Binding-site contacts:
Ligand atom C5 contacts residue LEU106 of chain 32.A at 3.8 Å (hydrophobic).
Ligand atom C3B contacts residue VAL188 of chain 32.A at 3.5 Å (hydrophobic).
Ligand atom C5C contacts residue VAL191 of chain 32.A at 3.7 Å (hydrophobic).
Ligand atom CM1 contacts residue LEU14 of chain 33.C at 3.3 Å (hydrophobic).
Ligand atom O1B contacts residue TYR128 of chain 32.A at 3.4 Å (h-bond).
Ligand atom C4B contacts residue PHE186 of chain 32.A at 3.9 Å (hydrophobic).
Ligand atom O1A contacts residue PHE186 of chain 32.A at 3.2 Å.
Ligand atom C5B contacts residue PHE186 of chain 32.A at 3.9 Å (hydrophobic).
Ligand atom CM1 contacts residue VAL176 of chain 32.A at 3.4 Å (hydrophobic).
Ligand atom C4C contacts residue VAL191 of chain 32.A at 3.3 Å (hydrophobic).
Ligand atom C1B contacts residue TYR128 of chain 32.A at 3.7 Å (hydrophobic).
Ligand atom C4 contacts residue TYR197 of chain 32.A at 3.9 Å (hydrophobic).
Ligand atom C2B contacts residue VAL188 of chain 32.A at 3.3 Å (hydrophobic).
Ligand atom C5B contacts residue MET224 of chain 32.A at 3.2 Å (hydrophobic).
Ligand atom C4 contacts residue LEU106 of chain 32.A at 3.6 Å (hydrophobic).
Ligand atom C1B contacts residue VAL188 of chain 32.A at 3.7 Å (hydrophobic).
Ligand atom C2A contacts residue TYR152 of chain 32.A at 3.8 Å (hydrophobic).
Ligand atom C4 contacts residue PHE124 of chain 32.A at 3.9 Å (hydrophobic).
Ligand atom C1B contacts residue ILE104 of chain 32.A at 4.0 Å (hydrophobic).
Ligand atom CM1 contacts residue PRO174 of chain 32.A at 3.8 Å (hydrophobic).
Ligand atom C2C contacts residue TYR197 of chain 32.A at 3.8 Å (hydrophobic).
Ligand atom C1C contacts residue LEU106 of chain 32.A at 3.6 Å (hydrophobic).
Ligand atom N3A contacts residue PRO174 of chain 32.A at 3.9 Å.
Ligand atom C5A contacts residue PHE186 of chain 32.A at 3.7 Å (hydrophobic).
Ligand atom C4C contacts residue TYR197 of chain 32.A at 4.0 Å (hydrophobic).
Ligand atom C5A contacts residue VAL176 of chain 32.A at 3.8 Å (hydrophobic).
Ligand atom C4A contacts residue PRO174 of chain 32.A at 3.4 Å (hydrophobic).
Ligand atom C6B contacts residue MET224 of chain 32.A at 3.6 Å (hydrophobic).
Ligand atom C2A contacts residue PHE186 of chain 32.A at 3.6 Å (hydrophobic).
Ligand atom C3B contacts residue TYR152 of chain 32.A at 3.6 Å (hydrophobic).
Ligand atom C6B contacts residue ILE104 of chain 32.A at 3.6 Å (hydrophobic).
Ligand atom C6B contacts residue TYR128 of chain 32.A at 3.4 Å (hydrophobic).
Ligand atom CM1 contacts residue SER175 of chain 32.A at 3.9 Å.
Ligand atom C3C contacts residue TYR128 of chain 32.A at 3.3 Å (hydrophobic).
Ligand atom N2 contacts residue ASN219 of chain 32.A at 3.0 Å (h-bond).
Ligand atom O1 contacts residue ASN219 of chain 32.A at 3.9 Å.
Ligand atom C4B contacts residue TYR152 of chain 32.A at 4.0 Å (hydrophobic).
Ligand atom N3A contacts residue ALA24 of chain 32.C at 3.9 Å.
Ligand atom C3 contacts residue ASN219 of chain 32.A at 3.9 Å.
Ligand atom N3A contacts residue TYR152 of chain 32.A at 3.6 Å.

The protein below binds the small molecule below.
Small molecule (SMILES): Cc1cc(CCCCCOc2ccc(C3=N[C@@H](C)CO3)cc2)on1

Sequence of chain 32.C:
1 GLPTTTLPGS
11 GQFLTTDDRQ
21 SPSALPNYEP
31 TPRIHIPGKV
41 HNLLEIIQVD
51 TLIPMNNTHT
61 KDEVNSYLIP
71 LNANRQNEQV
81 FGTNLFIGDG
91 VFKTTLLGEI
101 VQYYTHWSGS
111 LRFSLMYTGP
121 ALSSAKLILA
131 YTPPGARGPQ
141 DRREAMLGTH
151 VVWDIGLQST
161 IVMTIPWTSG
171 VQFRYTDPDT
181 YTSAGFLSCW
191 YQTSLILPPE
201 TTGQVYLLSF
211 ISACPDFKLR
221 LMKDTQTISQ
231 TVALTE

Sequence of chain 33.C:
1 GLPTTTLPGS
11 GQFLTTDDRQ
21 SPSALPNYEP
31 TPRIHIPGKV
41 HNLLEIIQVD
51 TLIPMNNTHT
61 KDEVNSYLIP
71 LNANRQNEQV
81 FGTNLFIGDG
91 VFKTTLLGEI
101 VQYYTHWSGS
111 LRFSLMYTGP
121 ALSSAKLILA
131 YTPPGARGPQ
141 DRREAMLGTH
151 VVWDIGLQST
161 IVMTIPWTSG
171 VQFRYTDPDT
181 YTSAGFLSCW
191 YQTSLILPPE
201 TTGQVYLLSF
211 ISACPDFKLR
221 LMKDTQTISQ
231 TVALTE

Sequence of chain 32.A:
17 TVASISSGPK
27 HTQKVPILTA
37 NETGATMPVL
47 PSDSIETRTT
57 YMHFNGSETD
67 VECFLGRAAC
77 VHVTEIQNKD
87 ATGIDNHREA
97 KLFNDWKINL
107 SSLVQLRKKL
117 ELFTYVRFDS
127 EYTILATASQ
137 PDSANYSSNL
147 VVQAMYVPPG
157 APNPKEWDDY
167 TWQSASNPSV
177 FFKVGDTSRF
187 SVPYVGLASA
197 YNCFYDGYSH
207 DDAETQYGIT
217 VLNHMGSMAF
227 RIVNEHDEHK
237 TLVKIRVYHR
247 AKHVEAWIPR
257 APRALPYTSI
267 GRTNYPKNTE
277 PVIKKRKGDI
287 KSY